Binding-site contacts:
Ligand atom C8 contacts residue LYS150 of chain 1.F at 3.4 Å.
Ligand atom N3 contacts residue TYR185 of chain 1.F at 3.5 Å.
Ligand atom O2A contacts residue LYS150 of chain 1.F at 3.4 Å (salt-bridge).
Ligand atom PG contacts residue ASP318 of chain 1.F at 3.7 Å.
Ligand atom C5 contacts residue GLN183 of chain 1.F at 3.7 Å.
Ligand atom N1 contacts residue TYR185 of chain 1.F at 3.4 Å.
Ligand atom N6 contacts residue LYS184 of chain 1.F at 2.6 Å (salt-bridge).
Ligand atom PB contacts residue MG1 of chain 1.V at 3.5 Å.
Ligand atom C2 contacts residue LYS198 of chain 1.F at 3.1 Å.
Ligand atom O1B contacts residue GLU331 of chain 1.F at 2.7 Å (salt-bridge).
Ligand atom O2A contacts residue LYS74 of chain 1.F at 3.6 Å.
Ligand atom O1G contacts residue ARG222 of chain 1.F at 3.5 Å (salt-bridge).
Ligand atom N1 contacts residue LEU186 of chain 1.F at 2.8 Å (h-bond).
Ligand atom O3G contacts residue ASN333 of chain 1.F at 2.7 Å (h-bond).
Ligand atom O2G contacts residue GLU331 of chain 1.F at 3.1 Å (salt-bridge).
Ligand atom C6 contacts residue LYS184 of chain 1.F at 3.6 Å.
Ligand atom PG contacts residue GLU331 of chain 1.F at 3.1 Å.
Ligand atom C3B contacts residue ASN242 of chain 1.F at 3.2 Å.
Ligand atom O1B contacts residue MG1 of chain 1.V at 2.2 Å.
Ligand atom O3' contacts residue THR241 of chain 1.F at 2.0 Å (h-bond).
Ligand atom N7 contacts residue LYS150 of chain 1.F at 3.1 Å (salt-bridge).
Ligand atom N7 contacts residue GLN183 of chain 1.F at 3.1 Å (h-bond).
Ligand atom O3G contacts residue MG1 of chain 1.V at 2.4 Å.
Ligand atom O2G contacts residue ARG222 of chain 1.F at 3.5 Å (salt-bridge).
Ligand atom O2' contacts residue THR241 of chain 1.F at 3.7 Å.
Ligand atom O3G contacts residue GLU331 of chain 1.F at 2.1 Å (salt-bridge).
Ligand atom C2 contacts residue TYR185 of chain 1.F at 3.4 Å (hydrophobic).
Ligand atom O5' contacts residue ASN242 of chain 1.F at 3.8 Å.
Ligand atom C2 contacts residue LEU186 of chain 1.F at 3.5 Å (hydrophobic).
Ligand atom O2' contacts residue HIS239 of chain 1.F at 3.1 Å (h-bond).
Ligand atom O1B contacts residue LYS74 of chain 1.F at 3.4 Å (salt-bridge).
Ligand atom C3' contacts residue THR241 of chain 1.F at 3.3 Å.
Ligand atom N3 contacts residue LYS198 of chain 1.F at 2.7 Å (salt-bridge).
Ligand atom C5' contacts residue ASN242 of chain 1.F at 3.7 Å.
Ligand atom O2' contacts residue LYS198 of chain 1.F at 3.5 Å (salt-bridge).
Ligand atom O3' contacts residue LEU240 of chain 1.F at 3.8 Å.
Ligand atom O1A contacts residue GLU331 of chain 1.F at 3.1 Å (salt-bridge).
Ligand atom N6 contacts residue GLN183 of chain 1.F at 3.0 Å (h-bond).
Ligand atom O2G contacts residue ASP318 of chain 1.F at 2.3 Å (salt-bridge).
Ligand atom C6 contacts residue GLN183 of chain 1.F at 3.8 Å.

Sequence of chain 1.F:
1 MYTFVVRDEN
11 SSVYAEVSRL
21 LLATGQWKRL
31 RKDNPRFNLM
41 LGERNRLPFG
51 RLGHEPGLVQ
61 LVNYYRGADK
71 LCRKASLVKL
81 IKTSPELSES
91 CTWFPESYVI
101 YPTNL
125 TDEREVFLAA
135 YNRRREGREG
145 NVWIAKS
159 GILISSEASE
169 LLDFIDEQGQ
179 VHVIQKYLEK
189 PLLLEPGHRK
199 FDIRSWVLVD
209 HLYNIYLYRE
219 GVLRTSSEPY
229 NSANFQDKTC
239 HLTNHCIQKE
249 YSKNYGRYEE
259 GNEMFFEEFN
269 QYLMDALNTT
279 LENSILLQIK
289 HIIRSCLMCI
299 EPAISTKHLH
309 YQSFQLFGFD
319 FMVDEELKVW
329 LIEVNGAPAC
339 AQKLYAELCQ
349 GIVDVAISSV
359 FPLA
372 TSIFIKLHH

A protein and the small-molecule ligand that binds it are described below.
Small molecule (SMILES): Nc1ncnc2c1ncn2[C@@H]1O[C@H](CO[P](=O)(O)O[P](=O)(O)CP(=O)(O)O)[C@@H](O)[C@H]1O